Binding-site contacts:
Ligand atom OT2 contacts residue SER142 of chain 1.B at 3.7 Å.
Ligand atom CA contacts residue THR91 of chain 1.B at 3.5 Å.
Ligand atom NE1 contacts residue GLU193 of chain 1.B at 3.0 Å (salt-bridge).
Ligand atom C contacts residue THR91 of chain 1.B at 3.8 Å.
Ligand atom CA contacts residue SER142 of chain 1.B at 3.4 Å.
Ligand atom CA contacts residue PRO89 of chain 1.B at 4.1 Å (hydrophobic).
Ligand atom OT2 contacts residue LEU90 of chain 1.B at 3.7 Å.
Ligand atom CE2 contacts residue TYR61 of chain 1.B at 3.3 Å (hydrophobic).
Ligand atom N contacts residue THR91 of chain 1.B at 2.9 Å (h-bond).
Ligand atom OT1 contacts residue TYR61 of chain 1.B at 3.5 Å.
Ligand atom CB contacts residue LEU138 of chain 1.B at 3.8 Å (hydrophobic).
Ligand atom C contacts residue SER142 of chain 1.B at 3.3 Å.
Ligand atom NE1 contacts residue LEU192 of chain 1.B at 3.7 Å.
Ligand atom CD2 contacts residue GLU193 of chain 1.B at 3.1 Å.
Ligand atom OT2 contacts residue ARG96 of chain 1.B at 2.8 Å (salt-bridge).
Ligand atom N contacts residue GLU193 of chain 1.B at 2.7 Å (salt-bridge).
Ligand atom OT1 contacts residue GLY141 of chain 1.B at 3.2 Å.
Ligand atom CD2 contacts residue MET196 of chain 1.B at 4.1 Å (hydrophobic).
Ligand atom C contacts residue TYR61 of chain 1.B at 3.7 Å (hydrophobic).
Ligand atom N contacts residue TYR220 of chain 1.B at 3.7 Å.
Ligand atom OE2 contacts residue GLU193 of chain 1.B at 3.4 Å (salt-bridge).
Ligand atom CD1 contacts residue GLU193 of chain 1.B at 3.7 Å.
Ligand atom CE2 contacts residue PRO89 of chain 1.B at 3.9 Å (hydrophobic).
Ligand atom OT2 contacts residue PRO89 of chain 1.B at 3.8 Å.
Ligand atom OE1 contacts residue THR143 of chain 1.B at 2.7 Å (h-bond).
Ligand atom OT2 contacts residue THR91 of chain 1.B at 3.0 Å (h-bond).
Ligand atom CA contacts residue GLU193 of chain 1.B at 3.4 Å.
Ligand atom CE2 contacts residue GLU193 of chain 1.B at 3.5 Å.
Ligand atom C contacts residue ARG96 of chain 1.B at 3.6 Å.
Ligand atom CB contacts residue GLU193 of chain 1.B at 4.0 Å.
Ligand atom CE2 contacts residue TYR220 of chain 1.B at 3.7 Å (hydrophobic).
Ligand atom OE2 contacts residue MET196 of chain 1.B at 3.3 Å.
Ligand atom CG contacts residue GLU193 of chain 1.B at 3.4 Å.
Ligand atom N contacts residue PRO89 of chain 1.B at 2.8 Å (h-bond).
Ligand atom CD1 contacts residue THR143 of chain 1.B at 3.8 Å.
Ligand atom OT1 contacts residue ARG96 of chain 1.B at 3.0 Å (salt-bridge).
Ligand atom OT2 contacts residue TYR61 of chain 1.B at 3.6 Å.
Ligand atom CB contacts residue TYR61 of chain 1.B at 3.7 Å (hydrophobic).
Ligand atom CE2 contacts residue MET196 of chain 1.B at 3.8 Å (hydrophobic).
Ligand atom OT1 contacts residue SER142 of chain 1.B at 2.9 Å (h-bond).

This protein binds this small molecule.
Small molecule (SMILES): Cc1onc(O)c1C[C@H](N)C(=O)O

Sequence of chain 1.B:
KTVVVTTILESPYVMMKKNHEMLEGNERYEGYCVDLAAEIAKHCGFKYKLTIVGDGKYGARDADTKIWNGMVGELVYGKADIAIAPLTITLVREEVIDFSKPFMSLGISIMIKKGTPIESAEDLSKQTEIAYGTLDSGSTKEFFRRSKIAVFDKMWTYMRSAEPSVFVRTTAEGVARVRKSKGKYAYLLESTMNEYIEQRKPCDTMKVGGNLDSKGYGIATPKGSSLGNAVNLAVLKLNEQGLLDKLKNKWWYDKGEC